Sequence of chain 1.D:
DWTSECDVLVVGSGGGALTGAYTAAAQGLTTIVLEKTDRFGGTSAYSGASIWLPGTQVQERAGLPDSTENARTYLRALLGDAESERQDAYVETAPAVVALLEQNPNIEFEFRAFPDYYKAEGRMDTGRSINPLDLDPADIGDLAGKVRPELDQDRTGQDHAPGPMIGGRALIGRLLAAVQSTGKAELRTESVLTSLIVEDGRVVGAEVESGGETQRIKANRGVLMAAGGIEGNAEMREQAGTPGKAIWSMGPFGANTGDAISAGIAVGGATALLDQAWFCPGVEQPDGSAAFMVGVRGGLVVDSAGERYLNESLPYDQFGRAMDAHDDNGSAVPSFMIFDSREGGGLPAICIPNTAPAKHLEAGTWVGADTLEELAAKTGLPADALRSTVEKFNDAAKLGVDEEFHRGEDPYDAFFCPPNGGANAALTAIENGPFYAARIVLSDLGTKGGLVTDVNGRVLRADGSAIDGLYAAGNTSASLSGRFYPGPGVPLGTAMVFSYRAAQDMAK

Sequence of chain 1.C:
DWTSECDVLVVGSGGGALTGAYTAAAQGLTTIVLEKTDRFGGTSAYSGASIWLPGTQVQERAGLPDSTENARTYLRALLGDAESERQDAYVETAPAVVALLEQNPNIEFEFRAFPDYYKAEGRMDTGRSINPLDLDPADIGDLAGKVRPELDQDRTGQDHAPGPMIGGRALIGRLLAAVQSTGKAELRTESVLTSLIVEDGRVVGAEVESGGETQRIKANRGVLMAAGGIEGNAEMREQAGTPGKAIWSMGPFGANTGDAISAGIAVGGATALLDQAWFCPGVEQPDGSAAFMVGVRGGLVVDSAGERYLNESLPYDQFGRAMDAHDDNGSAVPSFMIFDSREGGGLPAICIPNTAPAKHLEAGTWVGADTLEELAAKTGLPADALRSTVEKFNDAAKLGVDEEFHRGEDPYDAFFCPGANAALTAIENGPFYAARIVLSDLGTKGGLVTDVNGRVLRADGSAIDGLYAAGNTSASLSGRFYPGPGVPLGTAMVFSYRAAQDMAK

Binding-site contacts:
Ligand atom C4 contacts residue PRO186 of chain 1.C at 3.8 Å (hydrophobic).
Ligand atom O6 contacts residue ILE188 of chain 1.D at 3.6 Å.
Ligand atom O4 contacts residue PRO186 of chain 1.C at 3.8 Å.
Ligand atom C4 contacts residue PRO184 of chain 1.C at 4.0 Å (hydrophobic).
Ligand atom C4 contacts residue ARG134 of chain 1.D at 4.2 Å.
Ligand atom O4 contacts residue ASP158 of chain 1.C at 4.2 Å.
Ligand atom O4 contacts residue PRO184 of chain 1.C at 3.4 Å (h-bond).
Ligand atom C5 contacts residue PRO186 of chain 1.C at 3.8 Å (hydrophobic).
Ligand atom O6 contacts residue ASP156 of chain 1.D at 2.6 Å (salt-bridge).
Ligand atom O5 contacts residue ARG134 of chain 1.D at 3.3 Å (salt-bridge).
Ligand atom C4 contacts residue ASP156 of chain 1.D at 3.5 Å.
Ligand atom C2 contacts residue ASP158 of chain 1.C at 4.3 Å.
Ligand atom O6 contacts residue GLY185 of chain 1.C at 4.2 Å.
Ligand atom C6 contacts residue ASP156 of chain 1.D at 3.4 Å.
Ligand atom O6 contacts residue PRO186 of chain 1.C at 4.2 Å.
Ligand atom C1 contacts residue ARG134 of chain 1.D at 3.9 Å.
Ligand atom C6 contacts residue PRO186 of chain 1.C at 3.8 Å (hydrophobic).
Ligand atom O1 contacts residue PG41 of chain 1.NA at 4.1 Å.
Ligand atom C5 contacts residue PRO184 of chain 1.C at 4.3 Å (hydrophobic).
Ligand atom O1 contacts residue ASP158 of chain 1.C at 3.5 Å (salt-bridge).
Ligand atom O4 contacts residue PG41 of chain 1.NA at 3.3 Å.
Ligand atom C6 contacts residue PG41 of chain 1.MA at 3.6 Å.
Ligand atom O4 contacts residue PRO159 of chain 1.C at 3.9 Å.
Ligand atom C6 contacts residue PRO184 of chain 1.C at 3.6 Å (hydrophobic).
Ligand atom O6 contacts residue ARG134 of chain 1.D at 3.2 Å (salt-bridge).
Ligand atom O4 contacts residue PRO186 of chain 1.C at 4.0 Å.
Ligand atom C3 contacts residue ASP158 of chain 1.C at 3.7 Å.
Ligand atom C6 contacts residue GLY185 of chain 1.C at 4.3 Å.
Ligand atom C1 contacts residue ASP158 of chain 1.C at 3.6 Å.
Ligand atom O4 contacts residue ASP156 of chain 1.D at 2.7 Å (salt-bridge).
Ligand atom C6 contacts residue ARG134 of chain 1.D at 4.2 Å.
Ligand atom C6 contacts residue ILE188 of chain 1.D at 3.9 Å (hydrophobic).
Ligand atom O4 contacts residue GLY185 of chain 1.C at 3.3 Å (h-bond).
Ligand atom C4 contacts residue GLY185 of chain 1.C at 3.9 Å.
Ligand atom C5 contacts residue ARG134 of chain 1.D at 4.2 Å.
Ligand atom C5 contacts residue ASP156 of chain 1.D at 4.2 Å.
Ligand atom C2 contacts residue ARG134 of chain 1.D at 3.9 Å.
Ligand atom O6 contacts residue PRO184 of chain 1.C at 4.2 Å.
Ligand atom O3 contacts residue ASP158 of chain 1.C at 3.5 Å.
Ligand atom O3 contacts residue PRO186 of chain 1.C at 3.6 Å.

A small-molecule ligand and the protein it binds are described below.
Small molecule (SMILES): OC[C@H]1O[C@@](CO)(O[C@H]2O[C@H](CO)[C@@H](O)[C@H](O)[C@H]2O)[C@@H](O)[C@@H]1O